Sequence of chain 1.A:
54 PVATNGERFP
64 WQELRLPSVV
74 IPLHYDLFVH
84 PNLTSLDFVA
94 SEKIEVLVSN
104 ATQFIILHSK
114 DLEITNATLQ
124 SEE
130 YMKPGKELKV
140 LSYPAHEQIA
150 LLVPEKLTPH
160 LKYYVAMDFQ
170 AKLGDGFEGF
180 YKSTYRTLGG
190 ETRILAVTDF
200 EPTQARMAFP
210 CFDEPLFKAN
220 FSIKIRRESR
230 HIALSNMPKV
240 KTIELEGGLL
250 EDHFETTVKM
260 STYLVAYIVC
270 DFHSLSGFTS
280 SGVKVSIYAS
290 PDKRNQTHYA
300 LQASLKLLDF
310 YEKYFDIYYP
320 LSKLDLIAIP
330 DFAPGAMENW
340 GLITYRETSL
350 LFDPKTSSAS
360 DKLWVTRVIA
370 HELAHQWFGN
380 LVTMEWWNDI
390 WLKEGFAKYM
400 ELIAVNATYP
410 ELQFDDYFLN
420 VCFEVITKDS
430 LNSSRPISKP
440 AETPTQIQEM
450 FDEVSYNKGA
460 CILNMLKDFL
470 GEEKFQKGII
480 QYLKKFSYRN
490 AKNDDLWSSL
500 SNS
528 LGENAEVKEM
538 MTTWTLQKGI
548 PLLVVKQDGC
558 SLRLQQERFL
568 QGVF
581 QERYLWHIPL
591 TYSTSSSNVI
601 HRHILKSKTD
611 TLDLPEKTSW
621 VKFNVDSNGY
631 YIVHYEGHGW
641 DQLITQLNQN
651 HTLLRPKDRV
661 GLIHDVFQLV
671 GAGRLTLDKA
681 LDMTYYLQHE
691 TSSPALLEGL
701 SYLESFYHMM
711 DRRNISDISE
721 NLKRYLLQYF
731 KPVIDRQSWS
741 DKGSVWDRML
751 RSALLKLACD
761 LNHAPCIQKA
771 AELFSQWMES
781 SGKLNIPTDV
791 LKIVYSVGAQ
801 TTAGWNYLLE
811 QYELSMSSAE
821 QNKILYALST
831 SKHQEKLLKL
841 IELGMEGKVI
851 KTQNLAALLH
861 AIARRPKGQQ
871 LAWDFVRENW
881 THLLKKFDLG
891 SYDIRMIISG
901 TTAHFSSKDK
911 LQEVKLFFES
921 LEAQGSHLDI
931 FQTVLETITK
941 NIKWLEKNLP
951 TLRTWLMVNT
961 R

Binding-site contacts:
Ligand atom C5 contacts residue ASN103 of chain 1.A at 3.4 Å.
Ligand atom C1 contacts residue ASN103 of chain 1.A at 1.5 Å.
Ligand atom C4 contacts residue ASN103 of chain 1.A at 4.1 Å.
Ligand atom C3 contacts residue ASN103 of chain 1.A at 3.6 Å.
Ligand atom O7 contacts residue ASN103 of chain 1.A at 4.2 Å.
Ligand atom O5 contacts residue ASN103 of chain 1.A at 2.0 Å (h-bond).
Ligand atom N2 contacts residue ASN103 of chain 1.A at 2.7 Å (h-bond).
Ligand atom N2 contacts residue VAL72 of chain 1.A at 4.2 Å.
Ligand atom C2 contacts residue ASN103 of chain 1.A at 2.7 Å.
Ligand atom C7 contacts residue VAL72 of chain 1.A at 4.4 Å (hydrophobic).
Ligand atom C6 contacts residue ASN103 of chain 1.A at 4.2 Å.
Ligand atom C7 contacts residue ASN103 of chain 1.A at 3.9 Å.

A small-molecule ligand and the protein it binds are described below.
Small molecule (SMILES): CC(=O)N[C@@H]1[C@@H](O)[C@H](O)[C@@H](CO)O[C@H]1O